A protein and the small-molecule ligand that binds it are described below.
Small molecule (SMILES): O=C(O)COP(=O)(O)O

Binding-site contacts:
Ligand atom O4P contacts residue THR47 of chain 1.E at 3.3 Å (h-bond).
Ligand atom C2 contacts residue GLY66 of chain 1.E at 4.1 Å.
Ligand atom O4P contacts residue LYS23 of chain 1.E at 2.7 Å (salt-bridge).
Ligand atom C2 contacts residue THR45 of chain 1.E at 3.4 Å.
Ligand atom O2 contacts residue ASN98 of chain 1.E at 3.8 Å.
Ligand atom C2 contacts residue VAL17 of chain 1.E at 3.9 Å (hydrophobic).
Ligand atom O4P contacts residue ARG150 of chain 1.B at 2.8 Å (salt-bridge).
Ligand atom O1P contacts residue GLY66 of chain 1.E at 3.0 Å (h-bond).
Ligand atom C1 contacts residue GLY66 of chain 1.E at 3.7 Å.
Ligand atom P contacts residue GLY66 of chain 1.E at 3.9 Å.
Ligand atom O3P contacts residue ARG150 of chain 1.B at 4.0 Å.
Ligand atom O4P contacts residue ALA18 of chain 1.E at 4.0 Å.
Ligand atom O3P contacts residue GLY66 of chain 1.E at 3.2 Å (h-bond).
Ligand atom P contacts residue ARG150 of chain 1.B at 4.0 Å.
Ligand atom O2P contacts residue THR45 of chain 1.E at 2.5 Å (h-bond).
Ligand atom C1 contacts residue ASP71 of chain 1.E at 3.9 Å.
Ligand atom O2 contacts residue ASP71 of chain 1.E at 2.9 Å (salt-bridge).
Ligand atom O2 contacts residue PHE88 of chain 1.E at 4.0 Å.
Ligand atom O1 contacts residue GLY66 of chain 1.E at 3.6 Å.
Ligand atom P contacts residue THR48 of chain 1.E at 3.9 Å.
Ligand atom C1 contacts residue HIS19 of chain 1.E at 3.9 Å.
Ligand atom C1 contacts residue ASN98 of chain 1.E at 4.0 Å.
Ligand atom P contacts residue LYS23 of chain 1.E at 3.9 Å.
Ligand atom O2P contacts residue THR47 of chain 1.E at 3.5 Å (h-bond).
Ligand atom O2P contacts residue THR48 of chain 1.E at 2.9 Å (h-bond).
Ligand atom O2P contacts residue LYS23 of chain 1.E at 4.0 Å.
Ligand atom O2 contacts residue VAL17 of chain 1.E at 3.5 Å.
Ligand atom O3P contacts residue GLY46 of chain 1.E at 3.9 Å.
Ligand atom O2 contacts residue GLY66 of chain 1.E at 4.1 Å.
Ligand atom O2 contacts residue HIS19 of chain 1.E at 3.8 Å.
Ligand atom P contacts residue THR45 of chain 1.E at 3.5 Å.
Ligand atom O1 contacts residue HIS19 of chain 1.E at 3.9 Å.
Ligand atom P contacts residue THR47 of chain 1.E at 3.4 Å.
Ligand atom O3P contacts residue SER65 of chain 1.E at 2.8 Å (h-bond).
Ligand atom O3P contacts residue THR47 of chain 1.E at 2.7 Å (h-bond).
Ligand atom C2 contacts residue ALA18 of chain 1.E at 3.6 Å (hydrophobic).
Ligand atom O1P contacts residue THR45 of chain 1.E at 3.2 Å (h-bond).
Ligand atom O1 contacts residue PRO67 of chain 1.E at 3.5 Å.
Ligand atom P contacts residue SER65 of chain 1.E at 4.1 Å.
Ligand atom O1 contacts residue ASN98 of chain 1.E at 3.3 Å (h-bond).

Sequence of chain 1.E:
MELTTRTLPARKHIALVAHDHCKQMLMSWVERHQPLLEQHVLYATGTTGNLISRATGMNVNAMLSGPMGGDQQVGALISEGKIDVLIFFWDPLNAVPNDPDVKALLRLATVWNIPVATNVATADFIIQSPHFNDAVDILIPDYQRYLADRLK

Sequence of chain 1.B:
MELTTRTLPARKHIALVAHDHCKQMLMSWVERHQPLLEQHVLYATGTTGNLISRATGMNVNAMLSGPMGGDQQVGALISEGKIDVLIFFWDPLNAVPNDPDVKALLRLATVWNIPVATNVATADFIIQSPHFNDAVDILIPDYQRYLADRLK